Sequence of chain 1.B:
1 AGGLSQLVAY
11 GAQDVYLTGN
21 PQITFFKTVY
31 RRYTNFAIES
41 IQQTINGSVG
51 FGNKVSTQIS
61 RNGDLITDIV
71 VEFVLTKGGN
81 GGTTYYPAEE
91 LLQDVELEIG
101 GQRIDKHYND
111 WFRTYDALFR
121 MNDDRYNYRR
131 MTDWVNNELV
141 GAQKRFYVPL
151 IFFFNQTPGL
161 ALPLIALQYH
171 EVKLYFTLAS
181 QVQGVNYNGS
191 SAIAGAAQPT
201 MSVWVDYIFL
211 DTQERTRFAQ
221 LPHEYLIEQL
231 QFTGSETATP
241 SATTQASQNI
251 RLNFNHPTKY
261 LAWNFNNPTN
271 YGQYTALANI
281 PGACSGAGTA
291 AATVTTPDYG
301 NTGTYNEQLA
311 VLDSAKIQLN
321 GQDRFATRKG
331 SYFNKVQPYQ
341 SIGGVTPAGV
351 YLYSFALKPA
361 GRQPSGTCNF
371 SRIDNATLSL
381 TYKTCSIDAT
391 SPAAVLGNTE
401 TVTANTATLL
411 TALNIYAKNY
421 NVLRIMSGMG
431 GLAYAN

The small molecule below binds the protein below.
Small molecule (SMILES): C[C@@H]1O[C@H](O[C@@H]2CO[C@@H](O[C@H]3[C@@H](O[C@H]4O[C@H](C)[C@@H](O)[C@H](O)[C@@H]4O)[C@H](O[C@H]4O[C@H](CO)[C@H](O)[C@H](O)[C@H]4O)[C@H](O[C@H]4[C@H](O[C@@H]5OC[C@@H](O)[C@H](O)[C@H]5O)[C@@H](CO)OC[C@@H]4O)O[C@H]3C)[C@H](O)[C@H]2O)[C@H](O)[C@H](O)[C@H]1O

Binding-site contacts:
Ligand atom O2 contacts residue 7CV5 of chain 2.J at 4.1 Å.
Ligand atom C6 contacts residue PRO392 of chain 1.B at 4.4 Å (hydrophobic).
Ligand atom O4 contacts residue THR390 of chain 1.B at 4.4 Å.
Ligand atom C2 contacts residue 7CV5 of chain 2.J at 4.2 Å.
Ligand atom O2 contacts residue ALA290 of chain 1.B at 3.8 Å.
Ligand atom O5 contacts residue THR289 of chain 1.B at 4.2 Å.
Ligand atom C1 contacts residue THR289 of chain 1.B at 4.0 Å.
Ligand atom C2 contacts residue ALA292 of chain 1.B at 4.3 Å (hydrophobic).
Ligand atom C5 contacts residue GLY288 of chain 1.B at 4.0 Å.
Ligand atom C4 contacts residue ASN279 of chain 1.B at 4.1 Å.
Ligand atom C2 contacts residue THR390 of chain 1.B at 3.9 Å.
Ligand atom C5 contacts residue ASN279 of chain 1.B at 3.6 Å.
Ligand atom O5 contacts residue GLY288 of chain 1.B at 4.2 Å.
Ligand atom O5 contacts residue PRO392 of chain 1.B at 4.1 Å.
Ligand atom C6 contacts residue 7CV5 of chain 2.J at 3.5 Å.
Ligand atom C5 contacts residue THR289 of chain 1.B at 4.2 Å.
Ligand atom O6 contacts residue ALA292 of chain 1.B at 4.0 Å.
Ligand atom C3 contacts residue ASN279 of chain 1.B at 3.7 Å.
Ligand atom O2 contacts residue THR289 of chain 1.B at 4.3 Å.
Ligand atom O2 contacts residue THR390 of chain 1.B at 4.3 Å.
Ligand atom C1 contacts residue THR390 of chain 1.B at 4.0 Å.
Ligand atom C2 contacts residue ASN279 of chain 1.B at 2.3 Å.
Ligand atom C6 contacts residue ALA292 of chain 1.B at 4.2 Å (hydrophobic).
Ligand atom C6 contacts residue GLY288 of chain 1.B at 4.0 Å.
Ligand atom C2 contacts residue THR289 of chain 1.B at 4.3 Å.
Ligand atom C1 contacts residue ALA292 of chain 1.B at 3.7 Å (hydrophobic).
Ligand atom O6 contacts residue PRO392 of chain 1.B at 3.3 Å.
Ligand atom C1 contacts residue ASN279 of chain 1.B at 1.4 Å.
Ligand atom O2 contacts residue ASN279 of chain 1.B at 2.8 Å (h-bond).
Ligand atom O6 contacts residue 7CV5 of chain 2.J at 3.0 Å.
Ligand atom C1 contacts residue 7CV5 of chain 2.J at 4.0 Å.
Ligand atom O2 contacts residue ALA292 of chain 1.B at 3.7 Å.
Ligand atom C6 contacts residue ALA290 of chain 1.B at 3.6 Å (hydrophobic).
Ligand atom O5 contacts residue ASN279 of chain 1.B at 2.4 Å (h-bond).
Ligand atom O3 contacts residue THR390 of chain 1.B at 3.2 Å (h-bond).
Ligand atom C3 contacts residue THR390 of chain 1.B at 3.9 Å.
Ligand atom C3 contacts residue 7CV5 of chain 2.J at 3.9 Å.
Ligand atom C3 contacts residue THR289 of chain 1.B at 3.9 Å.
Ligand atom O5 contacts residue ALA290 of chain 1.B at 3.7 Å.
Ligand atom C4 contacts residue THR390 of chain 1.B at 3.9 Å.